Binding-site contacts:
Ligand atom N2 contacts residue ASN11 of chain 1.B at 2.9 Å (h-bond).
Ligand atom C7 contacts residue ASN11 of chain 1.B at 3.6 Å.
Ligand atom C5 contacts residue ASN11 of chain 1.B at 3.6 Å.
Ligand atom C8 contacts residue ASN11 of chain 1.B at 3.9 Å.
Ligand atom O7 contacts residue ASN11 of chain 1.B at 4.4 Å.
Ligand atom C3 contacts residue ASN11 of chain 1.B at 3.8 Å.
Ligand atom C4 contacts residue ASN11 of chain 1.B at 4.2 Å.
Ligand atom C2 contacts residue ASN11 of chain 1.B at 2.4 Å.
Ligand atom C1 contacts residue ASN11 of chain 1.B at 1.4 Å.
Ligand atom O5 contacts residue ASN11 of chain 1.B at 2.4 Å (h-bond).

This small molecule binds to this protein.
Small molecule (SMILES): CC(=O)N[C@H]1[C@H](O[C@H]2[C@H](O)[C@@H](NC(C)=O)CO[C@@H]2CO)O[C@H](CO)[C@@H](O)[C@@H]1O

Sequence of chain 1.B:
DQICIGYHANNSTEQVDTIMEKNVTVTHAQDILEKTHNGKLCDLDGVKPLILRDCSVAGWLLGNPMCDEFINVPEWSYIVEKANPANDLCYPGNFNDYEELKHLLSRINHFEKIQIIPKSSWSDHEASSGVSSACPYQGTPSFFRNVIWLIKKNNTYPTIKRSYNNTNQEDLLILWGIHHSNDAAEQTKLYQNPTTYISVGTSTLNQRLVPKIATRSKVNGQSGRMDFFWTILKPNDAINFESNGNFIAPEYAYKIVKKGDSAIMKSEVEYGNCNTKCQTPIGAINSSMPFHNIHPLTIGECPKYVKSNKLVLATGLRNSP